Sequence of chain 1.A:
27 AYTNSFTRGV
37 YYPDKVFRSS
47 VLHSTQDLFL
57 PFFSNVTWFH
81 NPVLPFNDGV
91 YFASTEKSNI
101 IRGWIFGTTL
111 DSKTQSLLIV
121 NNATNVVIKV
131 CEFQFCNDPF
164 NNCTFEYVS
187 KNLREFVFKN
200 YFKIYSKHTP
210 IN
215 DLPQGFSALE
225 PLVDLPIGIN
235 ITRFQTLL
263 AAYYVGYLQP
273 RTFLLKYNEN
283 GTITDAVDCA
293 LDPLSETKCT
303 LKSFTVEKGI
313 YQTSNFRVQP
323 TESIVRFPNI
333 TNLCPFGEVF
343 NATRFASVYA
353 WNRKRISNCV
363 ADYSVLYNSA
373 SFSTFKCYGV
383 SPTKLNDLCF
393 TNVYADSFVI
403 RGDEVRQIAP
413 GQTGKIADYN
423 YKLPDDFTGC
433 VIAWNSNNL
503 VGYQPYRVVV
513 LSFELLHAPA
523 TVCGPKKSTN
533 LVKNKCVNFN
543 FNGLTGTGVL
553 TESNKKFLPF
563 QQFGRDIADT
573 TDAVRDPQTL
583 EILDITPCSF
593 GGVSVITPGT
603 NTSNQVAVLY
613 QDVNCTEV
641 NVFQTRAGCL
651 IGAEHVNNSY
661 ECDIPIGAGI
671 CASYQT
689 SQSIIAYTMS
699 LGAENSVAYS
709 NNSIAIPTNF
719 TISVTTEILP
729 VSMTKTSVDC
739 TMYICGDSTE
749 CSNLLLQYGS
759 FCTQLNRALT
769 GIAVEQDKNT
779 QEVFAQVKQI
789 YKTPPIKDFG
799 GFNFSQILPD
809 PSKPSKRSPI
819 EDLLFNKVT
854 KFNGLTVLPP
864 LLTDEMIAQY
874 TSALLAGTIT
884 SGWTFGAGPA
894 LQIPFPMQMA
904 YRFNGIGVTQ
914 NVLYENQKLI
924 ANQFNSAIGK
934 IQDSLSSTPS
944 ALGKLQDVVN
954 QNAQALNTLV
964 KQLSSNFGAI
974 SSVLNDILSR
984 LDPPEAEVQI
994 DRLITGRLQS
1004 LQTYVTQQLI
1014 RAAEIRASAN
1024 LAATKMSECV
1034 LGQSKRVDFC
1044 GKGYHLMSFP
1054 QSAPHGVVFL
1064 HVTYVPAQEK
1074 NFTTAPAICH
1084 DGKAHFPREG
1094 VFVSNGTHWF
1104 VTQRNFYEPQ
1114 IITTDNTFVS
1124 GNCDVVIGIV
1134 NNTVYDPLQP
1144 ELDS

A protein and the small-molecule ligand that binds it are described below.
Small molecule (SMILES): CC(=O)N[C@@H]1[C@@H](O)[C@H](O)[C@@H](CO)O[C@H]1O

Binding-site contacts:
Ligand atom N2 contacts residue ASN603 of chain 1.A at 2.8 Å (h-bond).
Ligand atom C2 contacts residue ASN603 of chain 1.A at 2.4 Å.
Ligand atom C1 contacts residue ASN603 of chain 1.A at 1.4 Å.
Ligand atom C8 contacts residue THR604 of chain 1.A at 3.4 Å.
Ligand atom O7 contacts residue ASN603 of chain 1.A at 4.4 Å.
Ligand atom C7 contacts residue ASN603 of chain 1.A at 3.8 Å.
Ligand atom O5 contacts residue ASN603 of chain 1.A at 2.4 Å (h-bond).
Ligand atom C7 contacts residue THR604 of chain 1.A at 3.3 Å.
Ligand atom C4 contacts residue ASN603 of chain 1.A at 4.2 Å.
Ligand atom O7 contacts residue THR604 of chain 1.A at 3.2 Å.
Ligand atom N2 contacts residue THR604 of chain 1.A at 4.2 Å.
Ligand atom C5 contacts residue ASN603 of chain 1.A at 3.7 Å.
Ligand atom C6 contacts residue ASN603 of chain 1.A at 4.5 Å.
Ligand atom C3 contacts residue ASN603 of chain 1.A at 3.8 Å.
Ligand atom O6 contacts residue ASN603 of chain 1.A at 3.7 Å.